Sequence of chain 2.A:
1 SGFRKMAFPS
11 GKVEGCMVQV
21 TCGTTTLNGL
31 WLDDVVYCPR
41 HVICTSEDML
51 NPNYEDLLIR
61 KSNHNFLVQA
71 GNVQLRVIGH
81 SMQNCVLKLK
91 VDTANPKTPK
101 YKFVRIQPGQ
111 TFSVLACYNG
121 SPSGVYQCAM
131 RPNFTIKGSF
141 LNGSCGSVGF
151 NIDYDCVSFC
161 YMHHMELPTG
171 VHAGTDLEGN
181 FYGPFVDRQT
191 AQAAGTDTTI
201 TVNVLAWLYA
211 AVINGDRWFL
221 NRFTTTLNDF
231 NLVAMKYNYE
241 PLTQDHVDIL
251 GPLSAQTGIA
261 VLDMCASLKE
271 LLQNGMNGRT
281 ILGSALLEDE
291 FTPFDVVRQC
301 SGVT

This small molecule binds to this protein.
Small molecule (SMILES): Cc1ccncc1NC(=O)[C@H](C)c1cncc(Cl)c1

Binding-site contacts:
Ligand atom C6 contacts residue LEU141 of chain 1.A at 3.4 Å (hydrophobic).
Ligand atom N2 contacts residue ARG188 of chain 1.A at 3.7 Å.
Ligand atom C13 contacts residue MET165 of chain 1.A at 3.6 Å (hydrophobic).
Ligand atom N contacts residue CYS145 of chain 1.A at 3.8 Å.
Ligand atom C7 contacts residue ASN142 of chain 1.A at 3.8 Å.
Ligand atom C4 contacts residue GLU166 of chain 1.A at 3.7 Å.
Ligand atom C11 contacts residue ARG188 of chain 1.A at 3.5 Å.
Ligand atom N1 contacts residue HIS163 of chain 1.A at 2.7 Å (h-bond).
Ligand atom O contacts residue GLU166 of chain 1.A at 3.1 Å (salt-bridge).
Ligand atom CL contacts residue HIS164 of chain 1.A at 3.7 Å.
Ligand atom N2 contacts residue MET49 of chain 1.A at 3.8 Å.
Ligand atom C5 contacts residue GLU166 of chain 1.A at 3.6 Å.
Ligand atom C11 contacts residue MET49 of chain 1.A at 3.4 Å (hydrophobic).
Ligand atom C6 contacts residue ASN142 of chain 1.A at 3.6 Å.
Ligand atom C6 contacts residue GLU166 of chain 1.A at 3.4 Å.
Ligand atom CL contacts residue HIS41 of chain 1.A at 3.2 Å.
Ligand atom C12 contacts residue MET49 of chain 1.A at 3.4 Å (hydrophobic).
Ligand atom CL contacts residue ASP187 of chain 1.A at 3.1 Å.
Ligand atom N1 contacts residue GLU166 of chain 1.A at 3.6 Å.
Ligand atom C12 contacts residue HIS164 of chain 1.A at 3.9 Å.
Ligand atom C12 contacts residue MET165 of chain 1.A at 3.5 Å (hydrophobic).
Ligand atom N1 contacts residue PHE140 of chain 1.A at 3.8 Å.
Ligand atom C13 contacts residue HIS164 of chain 1.A at 3.3 Å.
Ligand atom C8 contacts residue ASN142 of chain 1.A at 3.9 Å.
Ligand atom C4 contacts residue CYS145 of chain 1.A at 3.8 Å (hydrophobic).
Ligand atom C4 contacts residue HIS163 of chain 1.A at 3.3 Å.
Ligand atom C11 contacts residue GLN189 of chain 1.A at 3.8 Å.
Ligand atom C13 contacts residue HIS41 of chain 1.A at 3.8 Å.
Ligand atom N2 contacts residue GLN189 of chain 1.A at 3.5 Å (h-bond).
Ligand atom CL contacts residue MET49 of chain 1.A at 3.9 Å.
Ligand atom N1 contacts residue SER144 of chain 1.A at 3.7 Å.
Ligand atom C11 contacts residue MET165 of chain 1.A at 3.8 Å (hydrophobic).
Ligand atom C8 contacts residue GLU166 of chain 1.A at 3.5 Å.
Ligand atom C5 contacts residue HIS163 of chain 1.A at 3.9 Å.
Ligand atom O contacts residue MET165 of chain 1.A at 3.5 Å.
Ligand atom C7 contacts residue GLU166 of chain 1.A at 3.8 Å.
Ligand atom CL contacts residue MET165 of chain 1.A at 3.9 Å.
Ligand atom C5 contacts residue LEU141 of chain 1.A at 3.7 Å (hydrophobic).
Ligand atom C5 contacts residue PHE140 of chain 1.A at 3.2 Å (hydrophobic).
Ligand atom C6 contacts residue PHE140 of chain 1.A at 3.7 Å (hydrophobic).

Sequence of chain 1.A:
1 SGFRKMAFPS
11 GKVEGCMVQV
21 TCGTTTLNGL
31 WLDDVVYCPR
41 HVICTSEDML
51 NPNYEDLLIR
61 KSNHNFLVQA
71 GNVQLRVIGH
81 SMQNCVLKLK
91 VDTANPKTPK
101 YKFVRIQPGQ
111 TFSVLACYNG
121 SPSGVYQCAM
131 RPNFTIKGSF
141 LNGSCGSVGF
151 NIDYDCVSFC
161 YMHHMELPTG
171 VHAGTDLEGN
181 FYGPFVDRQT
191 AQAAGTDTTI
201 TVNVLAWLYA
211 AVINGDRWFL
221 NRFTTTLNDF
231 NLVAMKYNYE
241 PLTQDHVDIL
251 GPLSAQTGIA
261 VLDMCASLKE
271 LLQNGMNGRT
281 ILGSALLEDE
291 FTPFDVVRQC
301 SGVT